Sequence of chain 1.A:
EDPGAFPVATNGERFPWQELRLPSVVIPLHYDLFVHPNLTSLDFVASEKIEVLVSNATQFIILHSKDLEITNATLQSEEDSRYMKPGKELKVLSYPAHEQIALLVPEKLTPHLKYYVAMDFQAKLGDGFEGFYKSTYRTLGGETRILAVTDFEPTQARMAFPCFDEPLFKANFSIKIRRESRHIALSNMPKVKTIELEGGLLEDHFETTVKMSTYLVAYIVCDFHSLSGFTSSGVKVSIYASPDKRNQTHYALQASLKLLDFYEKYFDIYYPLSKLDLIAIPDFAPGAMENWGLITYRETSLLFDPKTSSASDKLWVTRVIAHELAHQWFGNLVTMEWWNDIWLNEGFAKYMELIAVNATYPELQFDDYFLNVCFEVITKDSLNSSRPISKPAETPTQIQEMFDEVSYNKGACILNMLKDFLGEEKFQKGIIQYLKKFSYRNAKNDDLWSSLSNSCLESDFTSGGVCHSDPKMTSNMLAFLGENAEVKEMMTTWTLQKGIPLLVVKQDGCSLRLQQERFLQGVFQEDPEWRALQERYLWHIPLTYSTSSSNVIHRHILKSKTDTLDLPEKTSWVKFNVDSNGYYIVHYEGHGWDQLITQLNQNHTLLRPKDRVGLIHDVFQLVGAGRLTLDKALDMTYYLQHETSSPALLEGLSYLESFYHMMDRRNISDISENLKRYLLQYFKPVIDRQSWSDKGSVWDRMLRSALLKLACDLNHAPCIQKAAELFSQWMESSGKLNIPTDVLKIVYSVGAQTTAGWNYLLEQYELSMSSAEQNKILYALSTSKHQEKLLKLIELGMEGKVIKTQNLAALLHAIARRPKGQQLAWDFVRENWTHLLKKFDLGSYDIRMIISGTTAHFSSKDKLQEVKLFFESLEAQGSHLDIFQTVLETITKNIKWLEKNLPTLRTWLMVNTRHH

A small-molecule ligand and the protein it binds are described below.
Small molecule (SMILES): CC(=O)N[C@H]1[C@H](O[C@H]2[C@H](O)[C@@H](NC(C)=O)CO[C@@H]2CO)O[C@H](CO)[C@@H](O[C@@H]2O[C@H](CO)[C@@H](O)[C@H](O)[C@@H]2O)[C@@H]1O

Binding-site contacts:
Ligand atom C4 contacts residue ASN85 of chain 1.A at 4.2 Å.
Ligand atom C7 contacts residue LEU248 of chain 1.A at 3.6 Å (hydrophobic).
Ligand atom C6 contacts residue THR87 of chain 1.A at 3.7 Å.
Ligand atom C1 contacts residue GLU227 of chain 1.A at 3.8 Å.
Ligand atom O5 contacts residue THR87 of chain 1.A at 3.8 Å.
Ligand atom C3 contacts residue ASN85 of chain 1.A at 3.8 Å.
Ligand atom O2 contacts residue ARG293 of chain 1.B at 3.2 Å (salt-bridge).
Ligand atom C1 contacts residue ASN85 of chain 1.A at 1.4 Å.
Ligand atom O7 contacts residue HIS83 of chain 1.A at 2.7 Å (h-bond).
Ligand atom C8 contacts residue ASP291 of chain 1.B at 3.1 Å.
Ligand atom C2 contacts residue GLU227 of chain 1.A at 3.6 Å.
Ligand atom C3 contacts residue ARG293 of chain 1.B at 3.8 Å.
Ligand atom C8 contacts residue ARG226 of chain 1.A at 3.9 Å.
Ligand atom N2 contacts residue GLU227 of chain 1.A at 3.0 Å (salt-bridge).
Ligand atom C1 contacts residue ARG293 of chain 1.B at 3.7 Å.
Ligand atom C8 contacts residue PRO84 of chain 1.A at 3.9 Å (hydrophobic).
Ligand atom O5 contacts residue ARG293 of chain 1.B at 3.3 Å (salt-bridge).
Ligand atom O7 contacts residue LEU248 of chain 1.A at 3.4 Å.
Ligand atom C8 contacts residue PRO290 of chain 1.B at 3.9 Å (hydrophobic).
Ligand atom C7 contacts residue GLU227 of chain 1.A at 3.9 Å.
Ligand atom O7 contacts residue ASN85 of chain 1.A at 3.2 Å (h-bond).
Ligand atom C8 contacts residue GLU227 of chain 1.A at 3.5 Å.
Ligand atom O7 contacts residue HIS272 of chain 1.B at 3.7 Å.
Ligand atom O5 contacts residue ASN85 of chain 1.A at 2.4 Å (h-bond).
Ligand atom C8 contacts residue HIS83 of chain 1.A at 3.8 Å.
Ligand atom C4 contacts residue ARG293 of chain 1.B at 4.1 Å.
Ligand atom C8 contacts residue LEU248 of chain 1.A at 3.7 Å (hydrophobic).
Ligand atom O3 contacts residue ARG293 of chain 1.B at 2.9 Å (salt-bridge).
Ligand atom C5 contacts residue THR87 of chain 1.A at 3.6 Å.
Ligand atom C7 contacts residue ASN85 of chain 1.A at 3.2 Å.
Ligand atom O6 contacts residue GLY246 of chain 1.A at 4.0 Å.
Ligand atom N2 contacts residue ASN85 of chain 1.A at 2.8 Å (h-bond).
Ligand atom C5 contacts residue ASN85 of chain 1.A at 3.7 Å.
Ligand atom O4 contacts residue ARG293 of chain 1.B at 3.3 Å (salt-bridge).
Ligand atom C2 contacts residue ARG293 of chain 1.B at 4.0 Å.
Ligand atom C2 contacts residue ASN85 of chain 1.A at 2.4 Å.
Ligand atom C1 contacts residue THR87 of chain 1.A at 4.2 Å.
Ligand atom C7 contacts residue HIS83 of chain 1.A at 3.6 Å.
Ligand atom O3 contacts residue LEU248 of chain 1.A at 3.7 Å.
Ligand atom C3 contacts residue GLU227 of chain 1.A at 3.7 Å.

Sequence of chain 1.B:
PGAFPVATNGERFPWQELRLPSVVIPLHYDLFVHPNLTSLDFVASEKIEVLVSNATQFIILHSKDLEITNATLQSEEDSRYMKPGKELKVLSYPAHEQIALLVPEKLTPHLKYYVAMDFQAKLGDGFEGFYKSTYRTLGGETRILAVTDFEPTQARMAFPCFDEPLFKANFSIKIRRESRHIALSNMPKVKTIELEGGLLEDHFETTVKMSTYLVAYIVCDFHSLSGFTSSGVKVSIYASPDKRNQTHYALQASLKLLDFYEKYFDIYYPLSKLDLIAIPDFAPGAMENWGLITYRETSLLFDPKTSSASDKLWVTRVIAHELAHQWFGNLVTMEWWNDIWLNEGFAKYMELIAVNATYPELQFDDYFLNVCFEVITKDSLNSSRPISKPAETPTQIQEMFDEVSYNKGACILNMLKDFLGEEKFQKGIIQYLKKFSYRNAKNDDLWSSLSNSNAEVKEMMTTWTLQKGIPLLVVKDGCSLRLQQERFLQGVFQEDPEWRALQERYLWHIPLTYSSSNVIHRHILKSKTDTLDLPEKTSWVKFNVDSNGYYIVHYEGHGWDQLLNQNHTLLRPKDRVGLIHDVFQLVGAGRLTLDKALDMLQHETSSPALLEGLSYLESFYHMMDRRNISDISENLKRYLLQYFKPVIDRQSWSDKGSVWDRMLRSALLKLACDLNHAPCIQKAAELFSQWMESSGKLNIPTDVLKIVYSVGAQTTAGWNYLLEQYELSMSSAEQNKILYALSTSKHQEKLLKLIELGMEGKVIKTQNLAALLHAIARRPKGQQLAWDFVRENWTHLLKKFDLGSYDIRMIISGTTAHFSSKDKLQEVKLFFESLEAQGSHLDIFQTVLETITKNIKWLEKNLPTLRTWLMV